This protein binds this small molecule.
Small molecule (SMILES): O=P(O)(O)OC[C@H]1O[C@](O)(COP(=O)(O)O)[C@@H](O)[C@@H]1O

Sequence of chain 1.H:
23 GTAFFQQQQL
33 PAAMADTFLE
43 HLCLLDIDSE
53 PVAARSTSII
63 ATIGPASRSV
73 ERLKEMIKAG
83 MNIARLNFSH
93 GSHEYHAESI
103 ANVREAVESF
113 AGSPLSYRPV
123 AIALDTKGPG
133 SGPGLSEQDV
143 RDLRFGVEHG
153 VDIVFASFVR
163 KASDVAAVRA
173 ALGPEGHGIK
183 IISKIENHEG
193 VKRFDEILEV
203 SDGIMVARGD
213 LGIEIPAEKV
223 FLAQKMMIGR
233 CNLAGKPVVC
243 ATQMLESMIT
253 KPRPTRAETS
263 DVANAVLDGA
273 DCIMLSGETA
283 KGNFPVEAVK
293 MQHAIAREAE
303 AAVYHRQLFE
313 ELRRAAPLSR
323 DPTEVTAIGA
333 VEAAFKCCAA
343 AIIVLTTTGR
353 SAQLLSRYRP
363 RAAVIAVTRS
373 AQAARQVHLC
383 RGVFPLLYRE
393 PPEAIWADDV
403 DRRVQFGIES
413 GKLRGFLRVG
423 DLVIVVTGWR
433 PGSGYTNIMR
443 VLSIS

Binding-site contacts:
Ligand atom O6P contacts residue THR350 of chain 1.H at 2.7 Å (h-bond).
Ligand atom O4 contacts residue THR438 of chain 1.H at 3.5 Å (h-bond).
Ligand atom O3 contacts residue GLY430 of chain 1.H at 3.1 Å.
Ligand atom O6 contacts residue THR348 of chain 1.H at 3.6 Å.
Ligand atom O1P contacts residue ARG405 of chain 1.H at 2.8 Å (salt-bridge).
Ligand atom O3 contacts residue ARG432 of chain 1.H at 2.7 Å (salt-bridge).
Ligand atom O6P contacts residue SER435 of chain 1.H at 3.0 Å (h-bond).
Ligand atom P2 contacts residue THR348 of chain 1.H at 3.5 Å.
Ligand atom P2 contacts residue SER435 of chain 1.H at 3.6 Å.
Ligand atom O4P contacts residue ARG352 of chain 1.H at 3.8 Å.
Ligand atom O4P contacts residue THR348 of chain 1.H at 2.5 Å (h-bond).
Ligand atom O2 contacts residue GLY430 of chain 1.H at 3.5 Å (h-bond).
Ligand atom C6 contacts residue THR438 of chain 1.H at 3.4 Å.
Ligand atom O5P contacts residue SER435 of chain 1.H at 3.2 Å (h-bond).
Ligand atom C6 contacts residue LEU347 of chain 1.H at 3.6 Å (hydrophobic).
Ligand atom O1P contacts residue TRP398 of chain 1.H at 2.8 Å (h-bond).
Ligand atom O5 contacts residue LEU347 of chain 1.H at 3.8 Å.
Ligand atom O2P contacts residue ARG405 of chain 1.H at 2.8 Å (salt-bridge).
Ligand atom O4 contacts residue GLY434 of chain 1.H at 2.6 Å (h-bond).
Ligand atom O5P contacts residue GLY436 of chain 1.H at 2.9 Å (h-bond).
Ligand atom O4 contacts residue GLY436 of chain 1.H at 3.7 Å.
Ligand atom C5 contacts residue GLY434 of chain 1.H at 3.5 Å.
Ligand atom O3 contacts residue TRP398 of chain 1.H at 3.6 Å.
Ligand atom O4P contacts residue SER353 of chain 1.H at 2.7 Å (h-bond).
Ligand atom O5P contacts residue SER353 of chain 1.H at 3.6 Å.
Ligand atom C4 contacts residue GLY434 of chain 1.H at 3.3 Å.
Ligand atom O6 contacts residue THR349 of chain 1.H at 3.1 Å (h-bond).
Ligand atom P1 contacts residue ARG405 of chain 1.H at 3.7 Å.
Ligand atom C3 contacts residue ARG432 of chain 1.H at 3.3 Å.
Ligand atom P2 contacts residue THR349 of chain 1.H at 3.7 Å.
Ligand atom O3P contacts residue PRO433 of chain 1.H at 3.5 Å.
Ligand atom O4 contacts residue TYR437 of chain 1.H at 2.9 Å (h-bond).
Ligand atom C6 contacts residue SER353 of chain 1.H at 3.7 Å.
Ligand atom O6P contacts residue THR348 of chain 1.H at 3.6 Å.
Ligand atom C3 contacts residue GLY434 of chain 1.H at 3.5 Å.
Ligand atom O2 contacts residue LEU347 of chain 1.H at 3.5 Å.
Ligand atom O6P contacts residue THR349 of chain 1.H at 3.2 Å (h-bond).
Ligand atom O1 contacts residue GLY434 of chain 1.H at 3.7 Å.
Ligand atom O3P contacts residue GLY434 of chain 1.H at 2.8 Å (h-bond).
Ligand atom P2 contacts residue SER353 of chain 1.H at 3.6 Å.